Sequence of chain 17.C:
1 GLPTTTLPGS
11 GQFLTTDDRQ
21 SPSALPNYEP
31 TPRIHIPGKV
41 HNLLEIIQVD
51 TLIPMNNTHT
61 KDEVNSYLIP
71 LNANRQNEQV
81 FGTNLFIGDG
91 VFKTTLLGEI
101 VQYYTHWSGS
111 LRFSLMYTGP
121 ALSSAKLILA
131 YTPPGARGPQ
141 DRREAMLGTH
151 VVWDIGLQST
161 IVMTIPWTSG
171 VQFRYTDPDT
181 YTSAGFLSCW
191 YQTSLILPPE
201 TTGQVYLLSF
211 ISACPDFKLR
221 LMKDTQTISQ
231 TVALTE

This protein binds this small molecule.
Small molecule (SMILES): Cc1cc(CCCCCOc2ccc(C3=NCCO3)cc2Cl)on1

Sequence of chain 18.C:
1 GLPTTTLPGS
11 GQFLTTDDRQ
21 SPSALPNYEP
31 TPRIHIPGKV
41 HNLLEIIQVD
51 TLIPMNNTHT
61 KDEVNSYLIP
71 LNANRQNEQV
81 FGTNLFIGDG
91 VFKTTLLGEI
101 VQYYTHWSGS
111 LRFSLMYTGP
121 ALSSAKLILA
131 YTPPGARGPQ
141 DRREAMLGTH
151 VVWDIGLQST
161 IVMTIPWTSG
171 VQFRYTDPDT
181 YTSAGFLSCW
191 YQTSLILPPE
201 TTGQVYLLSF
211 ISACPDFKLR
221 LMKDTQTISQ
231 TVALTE

Sequence of chain 17.A:
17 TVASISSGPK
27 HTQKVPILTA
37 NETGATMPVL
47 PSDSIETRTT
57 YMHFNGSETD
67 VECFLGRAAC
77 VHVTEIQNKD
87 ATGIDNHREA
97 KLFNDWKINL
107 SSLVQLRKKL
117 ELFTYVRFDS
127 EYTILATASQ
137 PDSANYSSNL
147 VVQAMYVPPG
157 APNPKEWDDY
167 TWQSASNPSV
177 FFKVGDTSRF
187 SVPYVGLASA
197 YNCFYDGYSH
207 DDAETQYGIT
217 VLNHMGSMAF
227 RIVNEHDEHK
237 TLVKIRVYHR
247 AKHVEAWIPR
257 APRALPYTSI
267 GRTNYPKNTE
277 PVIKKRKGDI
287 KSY

Binding-site contacts:
Ligand atom C5B contacts residue MET224 of chain 17.A at 3.5 Å (hydrophobic).
Ligand atom O1 contacts residue MET221 of chain 17.A at 3.2 Å (h-bond).
Ligand atom C2A contacts residue MET224 of chain 17.A at 3.4 Å (hydrophobic).
Ligand atom C3B contacts residue TYR152 of chain 17.A at 3.7 Å (hydrophobic).
Ligand atom C4B contacts residue TYR152 of chain 17.A at 3.8 Å (hydrophobic).
Ligand atom C4A contacts residue PRO174 of chain 17.A at 3.3 Å (hydrophobic).
Ligand atom CL1 contacts residue TYR128 of chain 17.A at 3.3 Å.
Ligand atom C5C contacts residue VAL191 of chain 17.A at 3.9 Å (hydrophobic).
Ligand atom C4 contacts residue LEU106 of chain 17.A at 3.6 Å (hydrophobic).
Ligand atom C31 contacts residue TYR197 of chain 17.A at 3.9 Å (hydrophobic).
Ligand atom C5B contacts residue PHE186 of chain 17.A at 3.5 Å (hydrophobic).
Ligand atom N2 contacts residue ASN219 of chain 17.A at 3.6 Å.
Ligand atom N3A contacts residue PHE186 of chain 17.A at 3.9 Å.
Ligand atom C3C contacts residue TYR128 of chain 17.A at 3.4 Å (hydrophobic).
Ligand atom CL1 contacts residue ILE104 of chain 17.A at 3.5 Å.
Ligand atom C4B contacts residue PHE186 of chain 17.A at 3.4 Å (hydrophobic).
Ligand atom C2B contacts residue VAL188 of chain 17.A at 3.7 Å (hydrophobic).
Ligand atom C4C contacts residue VAL188 of chain 17.A at 3.9 Å (hydrophobic).
Ligand atom C2A contacts residue PHE186 of chain 17.A at 3.2 Å (hydrophobic).
Ligand atom C2C contacts residue TYR128 of chain 17.A at 3.8 Å (hydrophobic).
Ligand atom C4C contacts residue VAL191 of chain 17.A at 3.5 Å (hydrophobic).
Ligand atom C5A contacts residue VAL176 of chain 17.A at 3.2 Å (hydrophobic).
Ligand atom C1C contacts residue LEU106 of chain 17.A at 3.5 Å (hydrophobic).
Ligand atom C5 contacts residue LEU106 of chain 17.A at 3.7 Å (hydrophobic).
Ligand atom C6B contacts residue TYR128 of chain 17.A at 3.8 Å (hydrophobic).
Ligand atom C1C contacts residue TYR128 of chain 17.A at 3.7 Å (hydrophobic).
Ligand atom C2C contacts residue TYR197 of chain 17.A at 3.8 Å (hydrophobic).
Ligand atom C5C contacts residue TYR152 of chain 17.A at 3.9 Å (hydrophobic).
Ligand atom C5C contacts residue VAL188 of chain 17.A at 3.9 Å (hydrophobic).
Ligand atom O1A contacts residue MET224 of chain 17.A at 2.8 Å.
Ligand atom C1B contacts residue VAL188 of chain 17.A at 3.9 Å (hydrophobic).
Ligand atom N3A contacts residue ALA24 of chain 17.C at 3.6 Å.
Ligand atom C5A contacts residue PHE186 of chain 17.A at 3.4 Å (hydrophobic).
Ligand atom O1A contacts residue PHE186 of chain 17.A at 2.8 Å.
Ligand atom C4B contacts residue MET224 of chain 17.A at 3.8 Å (hydrophobic).
Ligand atom C5A contacts residue ALA150 of chain 17.A at 3.9 Å (hydrophobic).
Ligand atom C5A contacts residue MET224 of chain 17.A at 3.5 Å (hydrophobic).
Ligand atom C2B contacts residue TYR152 of chain 17.A at 3.8 Å (hydrophobic).
Ligand atom N3A contacts residue PRO174 of chain 17.A at 3.7 Å.
Ligand atom O1B contacts residue ILE104 of chain 17.A at 3.8 Å.